Sequence of chain 2.B:
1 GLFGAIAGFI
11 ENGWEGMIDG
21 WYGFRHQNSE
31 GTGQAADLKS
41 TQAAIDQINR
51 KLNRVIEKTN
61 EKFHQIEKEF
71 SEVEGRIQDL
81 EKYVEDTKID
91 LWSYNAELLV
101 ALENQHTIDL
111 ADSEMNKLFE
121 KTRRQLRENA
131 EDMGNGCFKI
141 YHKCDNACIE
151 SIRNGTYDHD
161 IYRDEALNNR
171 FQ

The small molecule below binds the protein below.
Small molecule (SMILES): CC(=O)N[C@@H]1[C@@H](O)[C@H](O)[C@@H](CO)O[C@H]1O

Sequence of chain 2.A:
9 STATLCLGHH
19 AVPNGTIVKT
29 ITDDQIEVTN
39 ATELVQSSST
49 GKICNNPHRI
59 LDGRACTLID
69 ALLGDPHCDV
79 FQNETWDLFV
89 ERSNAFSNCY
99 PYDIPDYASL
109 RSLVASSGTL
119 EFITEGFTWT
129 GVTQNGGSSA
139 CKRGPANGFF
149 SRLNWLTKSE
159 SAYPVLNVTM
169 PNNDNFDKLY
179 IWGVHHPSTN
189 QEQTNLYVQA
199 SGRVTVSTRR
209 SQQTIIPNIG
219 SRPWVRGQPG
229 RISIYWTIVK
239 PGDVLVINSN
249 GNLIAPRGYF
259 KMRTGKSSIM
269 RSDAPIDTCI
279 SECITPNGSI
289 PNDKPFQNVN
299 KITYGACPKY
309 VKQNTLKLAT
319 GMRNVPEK

Binding-site contacts:
Ligand atom C1 contacts residue ALA39 of chain 2.A at 4.3 Å (hydrophobic).
Ligand atom O6 contacts residue ASN49 of chain 2.B at 4.5 Å.
Ligand atom C7 contacts residue ASN38 of chain 2.A at 3.8 Å.
Ligand atom C6 contacts residue LEU52 of chain 2.B at 3.9 Å (hydrophobic).
Ligand atom C1 contacts residue THR318 of chain 2.A at 3.4 Å.
Ligand atom O5 contacts residue THR318 of chain 2.A at 3.4 Å (h-bond).
Ligand atom O6 contacts residue THR318 of chain 2.A at 3.7 Å.
Ligand atom O6 contacts residue LEU52 of chain 2.B at 3.4 Å.
Ligand atom C1 contacts residue ASN38 of chain 2.A at 1.5 Å.
Ligand atom C3 contacts residue ASN38 of chain 2.A at 3.8 Å.
Ligand atom O7 contacts residue ASN38 of chain 2.A at 4.4 Å.
Ligand atom O5 contacts residue ASN38 of chain 2.A at 2.4 Å (h-bond).
Ligand atom N2 contacts residue ASN38 of chain 2.A at 2.7 Å (h-bond).
Ligand atom C4 contacts residue ASN38 of chain 2.A at 4.3 Å.
Ligand atom C2 contacts residue ASN38 of chain 2.A at 2.5 Å.
Ligand atom C5 contacts residue ASN38 of chain 2.A at 3.7 Å.